Binding-site contacts:
Ligand atom C8 contacts residue PHE90 of chain 6.A at 3.7 Å (hydrophobic).
Ligand atom C5 contacts residue ASN67 of chain 6.A at 3.7 Å.
Ligand atom O5 contacts residue ASN67 of chain 6.A at 2.4 Å (h-bond).
Ligand atom C1 contacts residue ASN67 of chain 6.A at 1.4 Å.
Ligand atom C8 contacts residue ASN67 of chain 6.A at 4.3 Å.
Ligand atom C4 contacts residue ASN67 of chain 6.A at 4.2 Å.
Ligand atom C2 contacts residue ASN67 of chain 6.A at 2.5 Å.
Ligand atom C8 contacts residue MET118 of chain 6.A at 4.3 Å (hydrophobic).
Ligand atom C3 contacts residue ASN67 of chain 6.A at 3.8 Å.
Ligand atom N2 contacts residue ASN67 of chain 6.A at 2.9 Å (h-bond).
Ligand atom O7 contacts residue ASN67 of chain 6.A at 4.3 Å.
Ligand atom C7 contacts residue ASN67 of chain 6.A at 3.9 Å.

This small molecule binds to this protein.
Small molecule (SMILES): CC(=O)N[C@@H]1[C@@H](O)[C@H](O)[C@@H](CO)O[C@H]1O

Sequence of chain 6.A:
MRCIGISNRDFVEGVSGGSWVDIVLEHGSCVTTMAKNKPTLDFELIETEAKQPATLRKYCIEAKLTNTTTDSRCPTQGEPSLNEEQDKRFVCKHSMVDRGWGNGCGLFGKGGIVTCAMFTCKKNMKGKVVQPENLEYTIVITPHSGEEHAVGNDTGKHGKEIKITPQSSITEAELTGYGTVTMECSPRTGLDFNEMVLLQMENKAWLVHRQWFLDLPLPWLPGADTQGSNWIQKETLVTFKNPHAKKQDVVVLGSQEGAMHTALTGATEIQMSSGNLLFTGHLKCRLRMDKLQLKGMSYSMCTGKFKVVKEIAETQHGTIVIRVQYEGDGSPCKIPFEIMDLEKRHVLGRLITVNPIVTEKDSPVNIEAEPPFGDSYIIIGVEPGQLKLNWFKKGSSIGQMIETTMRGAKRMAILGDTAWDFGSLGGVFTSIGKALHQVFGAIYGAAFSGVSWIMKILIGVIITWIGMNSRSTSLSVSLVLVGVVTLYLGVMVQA